Sequence of chain 2.A:
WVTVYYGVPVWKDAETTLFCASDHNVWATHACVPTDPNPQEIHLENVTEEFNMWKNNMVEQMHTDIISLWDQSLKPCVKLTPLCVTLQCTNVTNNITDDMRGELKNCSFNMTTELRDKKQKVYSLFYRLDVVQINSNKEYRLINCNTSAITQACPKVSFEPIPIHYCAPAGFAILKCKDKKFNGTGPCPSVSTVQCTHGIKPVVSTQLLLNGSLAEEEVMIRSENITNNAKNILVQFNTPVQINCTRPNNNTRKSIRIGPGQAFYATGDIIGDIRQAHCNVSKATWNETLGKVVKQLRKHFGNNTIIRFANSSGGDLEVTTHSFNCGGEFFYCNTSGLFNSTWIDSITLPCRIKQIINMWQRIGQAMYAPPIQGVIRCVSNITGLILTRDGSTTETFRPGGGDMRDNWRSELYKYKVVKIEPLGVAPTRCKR

This protein binds this small molecule.
Small molecule (SMILES): CC(=O)N[C@@H]1[C@@H](O)[C@H](O)[C@@H](CO)O[C@H]1O

Binding-site contacts:
Ligand atom C3 contacts residue ASN306 of chain 2.A at 3.6 Å.
Ligand atom C5 contacts residue ASN306 of chain 2.A at 3.7 Å.
Ligand atom O7 contacts residue ASN306 of chain 2.A at 3.8 Å.
Ligand atom C7 contacts residue ASN306 of chain 2.A at 3.5 Å.
Ligand atom C2 contacts residue ASN306 of chain 2.A at 2.4 Å.
Ligand atom C1 contacts residue ILE327 of chain 2.A at 4.2 Å (hydrophobic).
Ligand atom C5 contacts residue ILE327 of chain 2.A at 4.4 Å (hydrophobic).
Ligand atom O5 contacts residue ILE327 of chain 2.A at 3.6 Å.
Ligand atom C8 contacts residue ASN306 of chain 2.A at 4.4 Å.
Ligand atom O5 contacts residue ASN306 of chain 2.A at 2.4 Å (h-bond).
Ligand atom C1 contacts residue ASN306 of chain 2.A at 1.4 Å.
Ligand atom C8 contacts residue VAL445 of chain 2.A at 3.6 Å (hydrophobic).
Ligand atom N2 contacts residue ASN306 of chain 2.A at 2.8 Å (h-bond).
Ligand atom C4 contacts residue ASN306 of chain 2.A at 4.1 Å.
Ligand atom C7 contacts residue VAL445 of chain 2.A at 4.4 Å (hydrophobic).